Sequence of chain 1.D:
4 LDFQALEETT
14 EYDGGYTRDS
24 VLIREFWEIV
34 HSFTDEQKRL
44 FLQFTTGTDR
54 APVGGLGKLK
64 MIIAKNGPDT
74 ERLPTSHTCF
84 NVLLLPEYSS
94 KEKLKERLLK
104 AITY

A small-molecule ligand and the protein it binds are described below.
Small molecule (SMILES): COc1cc2nc3c(cccc13)NC(=O)c1cccc(n1)CNC(=O)c1cc(CN)c3cccc(c3n1)NC(=O)c1cccc(n1)CNC(=O)CSC[C@@H](C(=O)NCC(N)=O)NC(=O)[C@H](CCCCN)NC(=O)[C@H](CCC(N)=O)NC(=O)[C@H](Cc1ccc(O)cc1)NC(=O)[C@H](C(C)C)NC(=O)[C@H](Cc1ccc(O)cc1)NC(=O)[C@H](CCCN=C(N)N)NC(=O)[C@H](CC1=c3ccccc3=NC1)NC(=O)[C@H](Cc1ccccc1)NC(=O)CNC2=O

Sequence of chain 2.B:
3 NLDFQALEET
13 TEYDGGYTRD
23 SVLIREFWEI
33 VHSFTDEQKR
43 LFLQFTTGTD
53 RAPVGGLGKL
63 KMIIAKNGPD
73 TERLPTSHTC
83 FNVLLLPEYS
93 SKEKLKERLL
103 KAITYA

Binding-site contacts:
Ligand atom OZ1 contacts residue PHE83 of chain 1.D at 3.6 Å.
Ligand atom O contacts residue PHE83 of chain 2.B at 3.6 Å.
Ligand atom OZ1 contacts residue PHE83 of chain 2.B at 3.4 Å.
Ligand atom CD2 contacts residue ASP16 of chain 1.D at 3.4 Å.
Ligand atom C99 contacts residue PHE83 of chain 2.B at 3.4 Å (hydrophobic).
Ligand atom C101 contacts residue PHE83 of chain 2.B at 3.3 Å (hydrophobic).
Ligand atom C103 contacts residue ILE65 of chain 2.B at 3.6 Å (hydrophobic).
Ligand atom CA contacts residue ASP16 of chain 1.D at 3.7 Å.
Ligand atom N contacts residue PHE83 of chain 2.B at 3.5 Å.
Ligand atom NH1 contacts residue ASP16 of chain 1.D at 3.6 Å.
Ligand atom NH1 contacts residue TYR15 of chain 1.D at 2.9 Å (h-bond).
Ligand atom NH2 contacts residue ASP16 of chain 1.D at 3.2 Å (salt-bridge).
Ligand atom CE contacts residue PHE83 of chain 1.D at 3.3 Å (hydrophobic).
Ligand atom C102 contacts residue PHE83 of chain 2.B at 3.7 Å (hydrophobic).
Ligand atom NH2 contacts residue TYR15 of chain 1.D at 3.3 Å (h-bond).
Ligand atom CB contacts residue ILE65 of chain 1.D at 3.5 Å (hydrophobic).
Ligand atom CE contacts residue LYS63 of chain 1.D at 3.3 Å.
Ligand atom CE2 contacts residue VAL85 of chain 1.D at 3.8 Å (hydrophobic).
Ligand atom N4 contacts residue PHE83 of chain 2.B at 3.5 Å.
Ligand atom CZ contacts residue ASP16 of chain 1.D at 3.4 Å.
Ligand atom CH2 contacts residue LYS68 of chain 1.D at 3.4 Å.
Ligand atom CE1 contacts residue VAL85 of chain 1.D at 3.4 Å (hydrophobic).
Ligand atom C100 contacts residue PHE83 of chain 2.B at 3.3 Å (hydrophobic).
Ligand atom OH contacts residue HIS80 of chain 1.D at 3.3 Å (h-bond).
Ligand atom CZ3 contacts residue GLY17 of chain 1.D at 3.8 Å.
Ligand atom NZ contacts residue LEU62 of chain 1.D at 3.4 Å (h-bond).
Ligand atom CD1 contacts residue VAL85 of chain 1.D at 3.5 Å (hydrophobic).
Ligand atom NE contacts residue ASP16 of chain 1.D at 3.6 Å (salt-bridge).
Ligand atom CA contacts residue PHE83 of chain 2.B at 3.6 Å (hydrophobic).
Ligand atom NZ contacts residue LYS63 of chain 1.D at 2.8 Å (salt-bridge).
Ligand atom CB contacts residue ASP16 of chain 1.D at 3.5 Å.
Ligand atom C contacts residue ASP16 of chain 1.D at 3.8 Å.
Ligand atom N11 contacts residue PHE83 of chain 2.B at 3.3 Å.
Ligand atom CZ contacts residue TYR15 of chain 1.D at 3.5 Å (hydrophobic).
Ligand atom NZ contacts residue PHE83 of chain 1.D at 2.8 Å (h-bond).
Ligand atom N contacts residue ASP16 of chain 1.D at 3.5 Å (salt-bridge).
Ligand atom C contacts residue PHE83 of chain 2.B at 3.4 Å (hydrophobic).
Ligand atom CB contacts residue ASP16 of chain 1.D at 3.8 Å.
Ligand atom CD contacts residue PHE83 of chain 1.D at 3.6 Å (hydrophobic).
Ligand atom N contacts residue ASP16 of chain 1.D at 2.9 Å (salt-bridge).